The small molecule below binds the protein below.
Small molecule (SMILES): Nc1ncnc2c1ncn2[C@@H]1O[C@H](CO[P](=O)(O)O[P](=O)(O)OC[C@H]2O[C@@H](O)[C@H](O)[C@@H]2O)[C@@H](O)[C@H]1O

Sequence of chain 1.C:
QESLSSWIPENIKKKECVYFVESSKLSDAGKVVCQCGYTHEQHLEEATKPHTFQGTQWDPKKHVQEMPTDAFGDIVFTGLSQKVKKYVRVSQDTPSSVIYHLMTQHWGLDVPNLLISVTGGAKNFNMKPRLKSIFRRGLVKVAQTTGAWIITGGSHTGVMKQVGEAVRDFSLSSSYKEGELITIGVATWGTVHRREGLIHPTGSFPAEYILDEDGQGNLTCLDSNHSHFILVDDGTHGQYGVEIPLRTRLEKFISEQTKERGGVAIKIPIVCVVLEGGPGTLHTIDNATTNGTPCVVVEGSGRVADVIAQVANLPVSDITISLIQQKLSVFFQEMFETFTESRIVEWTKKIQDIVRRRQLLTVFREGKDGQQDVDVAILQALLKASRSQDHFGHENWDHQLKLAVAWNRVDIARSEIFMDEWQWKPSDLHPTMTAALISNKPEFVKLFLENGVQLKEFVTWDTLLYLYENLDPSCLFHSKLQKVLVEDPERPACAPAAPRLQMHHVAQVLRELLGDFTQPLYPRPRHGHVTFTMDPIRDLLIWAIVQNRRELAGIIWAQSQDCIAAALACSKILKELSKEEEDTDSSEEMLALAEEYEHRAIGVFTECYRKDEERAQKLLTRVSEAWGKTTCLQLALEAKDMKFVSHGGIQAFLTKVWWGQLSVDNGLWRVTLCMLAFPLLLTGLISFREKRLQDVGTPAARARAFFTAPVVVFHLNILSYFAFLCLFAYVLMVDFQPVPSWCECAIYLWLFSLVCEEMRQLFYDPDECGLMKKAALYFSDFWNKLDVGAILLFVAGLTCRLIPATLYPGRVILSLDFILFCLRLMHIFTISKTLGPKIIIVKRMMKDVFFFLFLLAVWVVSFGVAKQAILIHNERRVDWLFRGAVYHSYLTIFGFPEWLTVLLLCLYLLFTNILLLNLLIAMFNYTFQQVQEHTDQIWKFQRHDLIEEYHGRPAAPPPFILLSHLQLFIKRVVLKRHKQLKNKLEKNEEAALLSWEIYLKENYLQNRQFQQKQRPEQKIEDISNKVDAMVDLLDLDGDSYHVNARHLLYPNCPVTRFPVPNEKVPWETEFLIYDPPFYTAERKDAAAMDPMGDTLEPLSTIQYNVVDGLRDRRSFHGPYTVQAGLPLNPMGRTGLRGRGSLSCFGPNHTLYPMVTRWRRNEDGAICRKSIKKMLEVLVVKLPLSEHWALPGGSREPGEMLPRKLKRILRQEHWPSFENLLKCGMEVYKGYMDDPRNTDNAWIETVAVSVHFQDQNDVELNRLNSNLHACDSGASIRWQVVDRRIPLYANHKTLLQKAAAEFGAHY

Binding-site contacts:
Ligand atom C4D contacts residue LEU1386 of chain 1.C at 3.7 Å (hydrophobic).
Ligand atom C3D contacts residue SER1389 of chain 1.C at 3.6 Å.
Ligand atom N9 contacts residue TYR1492 of chain 1.C at 4.3 Å.
Ligand atom C2 contacts residue TYR1492 of chain 1.C at 3.4 Å (hydrophobic).
Ligand atom N6 contacts residue PRO1439 of chain 1.C at 4.4 Å.
Ligand atom O4' contacts residue PRO1255 of chain 1.C at 4.2 Å.
Ligand atom C8 contacts residue ARG1440 of chain 1.C at 3.2 Å.
Ligand atom C6 contacts residue TYR1492 of chain 1.C at 3.9 Å (hydrophobic).
Ligand atom N9 contacts residue ARG1440 of chain 1.C at 4.3 Å.
Ligand atom C5' contacts residue ARG1440 of chain 1.C at 4.3 Å.
Ligand atom N1 contacts residue TYR1492 of chain 1.C at 3.5 Å.
Ligand atom N3 contacts residue TYR1492 of chain 1.C at 3.6 Å.
Ligand atom N6 contacts residue ASN1494 of chain 1.C at 3.0 Å (h-bond).
Ligand atom C3D contacts residue LEU1388 of chain 1.C at 4.2 Å (hydrophobic).
Ligand atom O3D contacts residue LEU1386 of chain 1.C at 4.3 Å.
Ligand atom PA contacts residue ARG1440 of chain 1.C at 3.3 Å.
Ligand atom N1 contacts residue ASN1494 of chain 1.C at 4.3 Å.
Ligand atom N7 contacts residue ASP1438 of chain 1.C at 3.5 Å (salt-bridge).
Ligand atom C1' contacts residue TYR1492 of chain 1.C at 4.2 Å (hydrophobic).
Ligand atom O2A contacts residue ARG1440 of chain 1.C at 2.4 Å (salt-bridge).
Ligand atom O3D contacts residue LEU1388 of chain 1.C at 3.5 Å (h-bond).
Ligand atom C5 contacts residue ASP1438 of chain 1.C at 3.7 Å.
Ligand atom O4' contacts residue ARG1440 of chain 1.C at 4.3 Å.
Ligand atom O5' contacts residue ARG1440 of chain 1.C at 3.2 Å (salt-bridge).
Ligand atom O2D contacts residue LEU1388 of chain 1.C at 2.4 Å (h-bond).
Ligand atom C6 contacts residue ASP1438 of chain 1.C at 3.4 Å.
Ligand atom O2D contacts residue SER1389 of chain 1.C at 3.9 Å.
Ligand atom C6 contacts residue ASN1494 of chain 1.C at 4.3 Å.
Ligand atom N7 contacts residue ARG1440 of chain 1.C at 3.3 Å (salt-bridge).
Ligand atom N6 contacts residue ASP1438 of chain 1.C at 2.5 Å (salt-bridge).
Ligand atom C2D contacts residue LEU1388 of chain 1.C at 3.7 Å (hydrophobic).
Ligand atom O4D contacts residue LEU1386 of chain 1.C at 4.2 Å.
Ligand atom C6 contacts residue PRO1439 of chain 1.C at 4.3 Å (hydrophobic).
Ligand atom O3D contacts residue SER1389 of chain 1.C at 2.3 Å (h-bond).
Ligand atom C2' contacts residue TYR1492 of chain 1.C at 3.4 Å (hydrophobic).
Ligand atom O2' contacts residue TYR1492 of chain 1.C at 2.3 Å (h-bond).
Ligand atom C5 contacts residue TYR1492 of chain 1.C at 4.1 Å (hydrophobic).
Ligand atom C4D contacts residue SER1389 of chain 1.C at 4.0 Å.
Ligand atom C4 contacts residue TYR1492 of chain 1.C at 3.8 Å (hydrophobic).
Ligand atom O3A contacts residue ARG1440 of chain 1.C at 3.9 Å.